This small molecule binds to this protein.
Small molecule (SMILES): CC(=O)N[C@H]1[C@H](O[C@H]2[C@H](O)[C@@H](NC(C)=O)CO[C@@H]2CO)O[C@H](CO)[C@@H](O[C@@H]2O[C@H](CO)[C@@H](O)[C@H](O)[C@@H]2O)[C@@H]1O

Binding-site contacts:
Ligand atom C8 contacts residue THR156 of chain 1.A at 4.4 Å.
Ligand atom C1 contacts residue ASN154 of chain 1.A at 1.4 Å.
Ligand atom C8 contacts residue GLU147 of chain 1.A at 3.5 Å.
Ligand atom N2 contacts residue THR156 of chain 1.A at 3.8 Å.
Ligand atom C5 contacts residue ASN154 of chain 1.A at 3.7 Å.
Ligand atom N2 contacts residue ASN154 of chain 1.A at 2.8 Å (h-bond).
Ligand atom O7 contacts residue ASN154 of chain 1.A at 3.6 Å (h-bond).
Ligand atom C3 contacts residue ASN154 of chain 1.A at 3.8 Å.
Ligand atom C8 contacts residue SER151 of chain 1.A at 3.7 Å.
Ligand atom C7 contacts residue GLU150 of chain 1.A at 4.5 Å.
Ligand atom C8 contacts residue ASN154 of chain 1.A at 4.4 Å.
Ligand atom C7 contacts residue SER151 of chain 1.A at 4.1 Å.
Ligand atom O7 contacts residue SER151 of chain 1.A at 3.9 Å.
Ligand atom C7 contacts residue ASN154 of chain 1.A at 3.4 Å.
Ligand atom O7 contacts residue GLU150 of chain 1.A at 3.5 Å.
Ligand atom O5 contacts residue GLU147 of chain 1.A at 4.1 Å.
Ligand atom C4 contacts residue ASN154 of chain 1.A at 4.2 Å.
Ligand atom C6 contacts residue GLU147 of chain 1.A at 4.3 Å.
Ligand atom O7 contacts residue GLU147 of chain 1.A at 3.3 Å (salt-bridge).
Ligand atom C2 contacts residue ASN154 of chain 1.A at 2.4 Å.
Ligand atom O6 contacts residue GLU147 of chain 1.A at 3.3 Å (salt-bridge).
Ligand atom C1 contacts residue GLU150 of chain 1.A at 4.4 Å.
Ligand atom C7 contacts residue THR156 of chain 1.A at 4.4 Å.
Ligand atom C7 contacts residue GLU147 of chain 1.A at 3.9 Å.
Ligand atom O3 contacts residue GLU147 of chain 1.A at 4.3 Å.
Ligand atom C2 contacts residue THR156 of chain 1.A at 4.5 Å.
Ligand atom O5 contacts residue ASN154 of chain 1.A at 2.4 Å (h-bond).

Sequence of chain 1.A:
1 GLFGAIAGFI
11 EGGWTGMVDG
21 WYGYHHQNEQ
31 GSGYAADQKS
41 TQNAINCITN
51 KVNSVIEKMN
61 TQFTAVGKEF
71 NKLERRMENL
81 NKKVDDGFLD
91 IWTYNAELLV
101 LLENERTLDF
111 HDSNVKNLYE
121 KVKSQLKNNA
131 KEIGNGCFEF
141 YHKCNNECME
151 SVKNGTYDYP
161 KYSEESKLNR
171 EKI